Binding-site contacts:
Ligand atom O1 contacts residue GLN128 of chain 1.A at 3.2 Å (h-bond).
Ligand atom C5 contacts residue MET66 of chain 1.A at 3.8 Å (hydrophobic).
Ligand atom CL contacts residue TYR73 of chain 1.A at 3.8 Å.
Ligand atom C contacts residue TYR73 of chain 1.A at 3.5 Å (hydrophobic).
Ligand atom N2 contacts residue CYS68 of chain 1.A at 3.6 Å.
Ligand atom C11 contacts residue HIS29 of chain 2.A at 3.6 Å.
Ligand atom C12 contacts residue CYS68 of chain 1.A at 3.5 Å (hydrophobic).
Ligand atom C2 contacts residue MET66 of chain 1.A at 3.4 Å (hydrophobic).
Ligand atom C1 contacts residue TYR73 of chain 1.A at 3.5 Å (hydrophobic).
Ligand atom O1 contacts residue MET129 of chain 1.A at 3.5 Å.
Ligand atom C5 contacts residue ALA67 of chain 1.A at 3.4 Å (hydrophobic).
Ligand atom C9 contacts residue ALA67 of chain 1.A at 3.2 Å (hydrophobic).
Ligand atom C11 contacts residue ASP32 of chain 2.A at 3.4 Å.
Ligand atom N contacts residue ALA67 of chain 1.A at 3.3 Å (h-bond).
Ligand atom C10 contacts residue ASN36 of chain 2.A at 3.5 Å.
Ligand atom C18 contacts residue GLY70 of chain 1.A at 3.5 Å.
Ligand atom C19 contacts residue GLY70 of chain 1.A at 3.8 Å.
Ligand atom C3 contacts residue ASN36 of chain 2.A at 3.7 Å.
Ligand atom C5 contacts residue SER69 of chain 1.A at 3.8 Å.
Ligand atom N1 contacts residue MET66 of chain 1.A at 2.9 Å (h-bond).
Ligand atom C17 contacts residue GLY70 of chain 1.A at 3.6 Å.
Ligand atom C13 contacts residue MET129 of chain 1.A at 3.7 Å (hydrophobic).
Ligand atom C10 contacts residue ASP32 of chain 2.A at 3.6 Å.
Ligand atom N2 contacts residue ALA67 of chain 1.A at 3.2 Å (h-bond).
Ligand atom C5 contacts residue ASN36 of chain 2.A at 3.6 Å.
Ligand atom C13 contacts residue CYS68 of chain 1.A at 3.2 Å (hydrophobic).
Ligand atom O contacts residue MET129 of chain 1.A at 3.8 Å.
Ligand atom CL contacts residue ASN36 of chain 2.A at 3.7 Å.
Ligand atom C15 contacts residue GLN128 of chain 1.A at 3.2 Å.
Ligand atom C16 contacts residue GLN128 of chain 1.A at 3.4 Å.
Ligand atom CL contacts residue ARG39 of chain 2.A at 3.5 Å.
Ligand atom CL contacts residue LEU40 of chain 2.A at 3.5 Å.
Ligand atom N3 contacts residue GLN128 of chain 1.A at 3.2 Å (h-bond).
Ligand atom N contacts residue MET66 of chain 1.A at 3.1 Å (h-bond).
Ligand atom C10 contacts residue ALA67 of chain 1.A at 3.2 Å (hydrophobic).
Ligand atom N contacts residue LEU40 of chain 2.A at 3.6 Å.
Ligand atom N1 contacts residue ASN36 of chain 2.A at 3.6 Å.
Ligand atom C4 contacts residue MET66 of chain 1.A at 3.5 Å (hydrophobic).
Ligand atom O1 contacts residue GLU130 of chain 1.A at 2.8 Å (salt-bridge).
Ligand atom C2 contacts residue TYR73 of chain 1.A at 3.4 Å (hydrophobic).

Sequence of chain 1.A:
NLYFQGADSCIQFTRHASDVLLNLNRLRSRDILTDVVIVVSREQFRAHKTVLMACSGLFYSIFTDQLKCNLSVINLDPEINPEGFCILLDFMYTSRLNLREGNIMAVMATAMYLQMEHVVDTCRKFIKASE

Sequence of chain 2.A:
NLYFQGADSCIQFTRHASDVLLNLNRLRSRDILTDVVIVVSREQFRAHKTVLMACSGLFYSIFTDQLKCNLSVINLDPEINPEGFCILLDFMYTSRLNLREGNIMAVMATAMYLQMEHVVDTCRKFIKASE

The protein below binds the small molecule below.
Small molecule (SMILES): Cn1c(=O)c2c(c3cc(Nc4ccnc(Cl)c4C#N)ccc31)N[C@@H](C1CC1)CCO2